Sequence of chain 1.A:
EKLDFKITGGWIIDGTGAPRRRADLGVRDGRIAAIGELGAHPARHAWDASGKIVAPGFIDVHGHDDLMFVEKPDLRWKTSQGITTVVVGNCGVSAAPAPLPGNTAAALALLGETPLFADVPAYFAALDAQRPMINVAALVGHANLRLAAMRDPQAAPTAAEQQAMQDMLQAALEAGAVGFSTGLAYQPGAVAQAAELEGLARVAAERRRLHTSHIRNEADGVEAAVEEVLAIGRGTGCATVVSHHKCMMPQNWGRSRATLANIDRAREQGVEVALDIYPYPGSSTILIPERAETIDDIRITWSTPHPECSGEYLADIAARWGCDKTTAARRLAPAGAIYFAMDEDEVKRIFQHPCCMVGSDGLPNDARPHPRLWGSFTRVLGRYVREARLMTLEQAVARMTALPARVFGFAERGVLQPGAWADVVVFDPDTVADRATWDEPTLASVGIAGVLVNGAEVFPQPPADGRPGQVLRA

Binding-site contacts:
Ligand atom OXT contacts residue ASP365 of chain 1.A at 3.7 Å.
Ligand atom C contacts residue ASP365 of chain 1.A at 3.4 Å.
Ligand atom O contacts residue TYR282 of chain 1.A at 3.1 Å (h-bond).
Ligand atom O contacts residue ARG376 of chain 1.A at 2.7 Å (salt-bridge).
Ligand atom OPB contacts residue HIS248 of chain 1.A at 3.6 Å.
Ligand atom OPA contacts residue ASP365 of chain 1.A at 2.6 Å (salt-bridge).
Ligand atom P contacts residue TYR190 of chain 1.A at 3.6 Å.
Ligand atom OE1 contacts residue MET252 of chain 1.A at 3.4 Å.
Ligand atom OPA contacts residue CYS95 of chain 1.A at 3.4 Å (h-bond).
Ligand atom C6 contacts residue THR289 of chain 1.A at 3.7 Å.
Ligand atom P contacts residue ASP365 of chain 1.A at 3.7 Å.
Ligand atom OE1 contacts residue ARG295 of chain 1.A at 2.8 Å (salt-bridge).
Ligand atom OPA contacts residue HIS248 of chain 1.A at 3.4 Å.
Ligand atom O contacts residue SER288 of chain 1.A at 2.8 Å (h-bond).
Ligand atom OPB contacts residue TYR190 of chain 1.A at 2.7 Å (h-bond).
Ligand atom O contacts residue SER287 of chain 1.A at 3.4 Å.
Ligand atom OE1 contacts residue SER287 of chain 1.A at 2.7 Å (h-bond).
Ligand atom C contacts residue TYR282 of chain 1.A at 3.2 Å (hydrophobic).
Ligand atom OPB contacts residue ZN1 of chain 1.D at 2.0 Å.
Ligand atom OPB contacts residue HIS218 of chain 1.A at 2.9 Å (h-bond).
Ligand atom CA contacts residue SER288 of chain 1.A at 3.7 Å.
Ligand atom OPA contacts residue ZN1 of chain 1.D at 3.0 Å.
Ligand atom P contacts residue ZN1 of chain 1.D at 3.0 Å.
Ligand atom N contacts residue ASP365 of chain 1.A at 3.5 Å (salt-bridge).
Ligand atom OPA contacts residue HIS66 of chain 1.A at 3.5 Å (h-bond).
Ligand atom OE2 contacts residue ARG295 of chain 1.A at 2.7 Å (salt-bridge).
Ligand atom OPB contacts residue ZN1 of chain 1.E at 3.7 Å.
Ligand atom OPB contacts residue CYS95 of chain 1.A at 3.5 Å (h-bond).
Ligand atom C contacts residue SER287 of chain 1.A at 3.6 Å.
Ligand atom CG contacts residue GLU222 of chain 1.A at 3.7 Å.
Ligand atom CD contacts residue ARG295 of chain 1.A at 3.5 Å.
Ligand atom O contacts residue ASP365 of chain 1.A at 3.5 Å (salt-bridge).
Ligand atom OXT contacts residue LYS250 of chain 1.A at 2.8 Å (salt-bridge).
Ligand atom P contacts residue ZN1 of chain 1.E at 3.3 Å.
Ligand atom OXT contacts residue HIS248 of chain 1.A at 3.6 Å.
Ligand atom OPA contacts residue HIS68 of chain 1.A at 3.4 Å (h-bond).
Ligand atom CD contacts residue SER287 of chain 1.A at 3.7 Å.
Ligand atom OXT contacts residue TYR282 of chain 1.A at 2.7 Å (h-bond).
Ligand atom OPA contacts residue ZN1 of chain 1.E at 2.0 Å.
Ligand atom N contacts residue SER288 of chain 1.A at 2.8 Å (h-bond).

This protein binds this small molecule.
Small molecule (SMILES): C[P](=O)(O)N[C@H](CCC(=O)O)C(=O)O